Binding-site contacts:
Ligand atom N1 contacts residue SER45 of chain 2.B at 2.7 Å (h-bond).
Ligand atom N1 contacts residue VAL47 of chain 2.B at 3.6 Å.
Ligand atom C1' contacts residue LEU110 of chain 2.B at 4.2 Å (hydrophobic).
Ligand atom O1 contacts residue SER27 of chain 2.B at 2.6 Å (h-bond).
Ligand atom O1 contacts residue TYR43 of chain 2.B at 2.6 Å (h-bond).
Ligand atom O1' contacts residue LEU110 of chain 2.B at 3.6 Å.
Ligand atom O1' contacts residue TRP79 of chain 2.B at 3.9 Å.
Ligand atom C1 contacts residue SER27 of chain 2.B at 3.5 Å.
Ligand atom N1' contacts residue TRP120 of chain 3.A at 3.6 Å.
Ligand atom O1 contacts residue ASP128 of chain 2.B at 3.9 Å.
Ligand atom C1' contacts residue TRP120 of chain 3.A at 4.1 Å (hydrophobic).
Ligand atom O1 contacts residue LEU25 of chain 2.B at 4.0 Å.
Ligand atom C3 contacts residue LEU25 of chain 2.B at 4.0 Å (hydrophobic).
Ligand atom N1' contacts residue SER45 of chain 2.B at 4.2 Å.
Ligand atom C3 contacts residue TRP120 of chain 3.A at 4.0 Å (hydrophobic).
Ligand atom N2 contacts residue TRP92 of chain 2.B at 4.1 Å.
Ligand atom C2 contacts residue TRP120 of chain 3.A at 3.8 Å (hydrophobic).
Ligand atom N1 contacts residue SER27 of chain 2.B at 3.8 Å.
Ligand atom N2' contacts residue THR90 of chain 2.B at 4.2 Å.
Ligand atom N2 contacts residue TYR43 of chain 2.B at 3.8 Å.
Ligand atom C2 contacts residue LEU25 of chain 2.B at 4.1 Å (hydrophobic).
Ligand atom C1 contacts residue ASN23 of chain 2.B at 3.7 Å.
Ligand atom C2 contacts residue VAL47 of chain 2.B at 3.5 Å (hydrophobic).
Ligand atom O1 contacts residue ASN23 of chain 2.B at 2.9 Å (h-bond).
Ligand atom C1' contacts residue THR90 of chain 2.B at 3.9 Å.
Ligand atom C1 contacts residue TYR43 of chain 2.B at 3.4 Å (hydrophobic).
Ligand atom O1 contacts residue SER45 of chain 2.B at 3.8 Å.
Ligand atom C1 contacts residue SER45 of chain 2.B at 3.6 Å.
Ligand atom C3 contacts residue TRP108 of chain 2.B at 3.9 Å (hydrophobic).
Ligand atom N2' contacts residue TRP108 of chain 2.B at 3.5 Å.
Ligand atom C2 contacts residue SER45 of chain 2.B at 3.7 Å.
Ligand atom N2 contacts residue LEU25 of chain 2.B at 3.8 Å.
Ligand atom N1' contacts residue TRP79 of chain 2.B at 4.2 Å.
Ligand atom N1 contacts residue LEU25 of chain 2.B at 3.9 Å.
Ligand atom C3 contacts residue ASP128 of chain 2.B at 3.9 Å.
Ligand atom C1 contacts residue LEU25 of chain 2.B at 3.7 Å (hydrophobic).
Ligand atom N2 contacts residue ASP128 of chain 2.B at 2.9 Å (salt-bridge).
Ligand atom C1 contacts residue ASP128 of chain 2.B at 3.8 Å.
Ligand atom N2 contacts residue ASN23 of chain 2.B at 3.9 Å.
Ligand atom O1' contacts residue THR90 of chain 2.B at 2.7 Å (h-bond).

This protein binds this small molecule.
Small molecule (SMILES): O=C1NC2NC(=O)NC2N1

Sequence of chain 2.B:
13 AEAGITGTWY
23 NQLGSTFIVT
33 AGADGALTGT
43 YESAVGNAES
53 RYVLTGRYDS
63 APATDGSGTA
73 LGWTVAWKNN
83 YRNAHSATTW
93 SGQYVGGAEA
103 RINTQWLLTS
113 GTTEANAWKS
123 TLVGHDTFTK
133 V

Sequence of chain 3.A:
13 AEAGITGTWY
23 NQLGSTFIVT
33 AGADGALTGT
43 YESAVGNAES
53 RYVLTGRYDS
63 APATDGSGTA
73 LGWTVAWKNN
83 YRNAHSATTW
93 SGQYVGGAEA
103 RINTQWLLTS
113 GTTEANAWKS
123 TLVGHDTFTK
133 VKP